Sequence of chain 1.B:
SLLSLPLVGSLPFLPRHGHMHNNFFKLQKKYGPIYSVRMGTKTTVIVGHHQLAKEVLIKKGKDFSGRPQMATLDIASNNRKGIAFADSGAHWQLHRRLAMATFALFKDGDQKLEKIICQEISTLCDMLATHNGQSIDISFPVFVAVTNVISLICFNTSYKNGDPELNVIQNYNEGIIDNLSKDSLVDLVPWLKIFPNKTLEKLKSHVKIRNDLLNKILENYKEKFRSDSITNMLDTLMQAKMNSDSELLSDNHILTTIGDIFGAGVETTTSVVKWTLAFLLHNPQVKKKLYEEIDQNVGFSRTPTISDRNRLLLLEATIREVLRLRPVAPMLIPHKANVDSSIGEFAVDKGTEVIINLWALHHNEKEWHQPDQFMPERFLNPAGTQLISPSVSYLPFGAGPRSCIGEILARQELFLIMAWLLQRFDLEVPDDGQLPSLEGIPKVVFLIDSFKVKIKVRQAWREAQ

A protein and the small-molecule ligand that binds it are described below.
Small molecule (SMILES): [C-]#[N+][C@H](C)[C@@H]1CC[C@@H]2[C@@H]3CC[C@H]4C[C@@H](OC=O)CC[C@]4(C)[C@H]3CC[C@@]21C

Binding-site contacts:
Ligand atom C15 contacts residue TYR183 of chain 1.B at 3.5 Å (hydrophobic).
Ligand atom C26 contacts residue VAL464 of chain 1.B at 3.4 Å (hydrophobic).
Ligand atom C04 contacts residue ILE187 of chain 1.B at 3.9 Å (hydrophobic).
Ligand atom C06 contacts residue VAL465 of chain 1.B at 3.8 Å (hydrophobic).
Ligand atom O16 contacts residue TYR183 of chain 1.B at 3.7 Å.
Ligand atom C24 contacts residue VAL464 of chain 1.B at 3.8 Å (hydrophobic).
Ligand atom N22 contacts residue HEM1 of chain 1.G at 3.8 Å.
Ligand atom C26 contacts residue PHE96 of chain 1.B at 3.8 Å (hydrophobic).
Ligand atom O14 contacts residue TYR183 of chain 1.B at 4.0 Å.
Ligand atom C03 contacts residue GLU287 of chain 1.B at 4.1 Å.
Ligand atom C13 contacts residue ILE187 of chain 1.B at 4.2 Å (hydrophobic).
Ligand atom N22 contacts residue THR288 of chain 1.B at 3.5 Å.
Ligand atom C01 contacts residue ILE187 of chain 1.B at 4.0 Å (hydrophobic).
Ligand atom C12 contacts residue ILE187 of chain 1.B at 4.1 Å (hydrophobic).
Ligand atom C18 contacts residue ALA284 of chain 1.B at 3.3 Å (hydrophobic).
Ligand atom C19 contacts residue ALA284 of chain 1.B at 3.4 Å (hydrophobic).
Ligand atom C15 contacts residue ARG221 of chain 1.B at 4.0 Å.
Ligand atom C23 contacts residue HEM1 of chain 1.G at 2.7 Å.
Ligand atom C21 contacts residue VAL348 of chain 1.B at 4.0 Å (hydrophobic).
Ligand atom O14 contacts residue ASN184 of chain 1.B at 3.2 Å (h-bond).
Ligand atom C23 contacts residue THR288 of chain 1.B at 4.0 Å.
Ligand atom C03 contacts residue ILE188 of chain 1.B at 3.7 Å (hydrophobic).
Ligand atom C06 contacts residue VAL464 of chain 1.B at 3.5 Å (hydrophobic).
Ligand atom C11 contacts residue GLY283 of chain 1.B at 4.1 Å.
Ligand atom C07 contacts residue VAL465 of chain 1.B at 3.5 Å (hydrophobic).
Ligand atom O16 contacts residue ASN184 of chain 1.B at 3.1 Å (h-bond).
Ligand atom O14 contacts residue ILE187 of chain 1.B at 3.2 Å.
Ligand atom N22 contacts residue VAL348 of chain 1.B at 4.1 Å.
Ligand atom C15 contacts residue ILE187 of chain 1.B at 3.2 Å (hydrophobic).
Ligand atom C15 contacts residue ASN184 of chain 1.B at 3.0 Å.
Ligand atom C10 contacts residue ASP280 of chain 1.B at 4.0 Å.
Ligand atom C24 contacts residue VAL465 of chain 1.B at 4.0 Å (hydrophobic).
Ligand atom C04 contacts residue ASN184 of chain 1.B at 3.9 Å.
Ligand atom C24 contacts residue VAL348 of chain 1.B at 3.4 Å (hydrophobic).
Ligand atom O16 contacts residue ARG221 of chain 1.B at 3.7 Å.
Ligand atom C13 contacts residue ASN184 of chain 1.B at 3.6 Å.
Ligand atom C21 contacts residue THR288 of chain 1.B at 3.5 Å.
Ligand atom C04 contacts residue ILE188 of chain 1.B at 3.7 Å (hydrophobic).
Ligand atom C01 contacts residue LEU191 of chain 1.B at 3.7 Å (hydrophobic).
Ligand atom C09 contacts residue ASP280 of chain 1.B at 3.9 Å.